Binding-site contacts:
Ligand atom O1 contacts residue MG1 of chain 1.EA at 3.3 Å.
Ligand atom O2 contacts residue ASP394 of chain 1.D at 2.7 Å (salt-bridge).
Ligand atom C3 contacts residue ILE395 of chain 1.D at 3.6 Å (hydrophobic).
Ligand atom O2A contacts residue ARG377 of chain 1.D at 2.9 Å (salt-bridge).
Ligand atom C2 contacts residue ASP394 of chain 1.D at 3.3 Å.
Ligand atom O3P contacts residue THR398 of chain 1.D at 3.1 Å (h-bond).
Ligand atom PB contacts residue MG1 of chain 1.EA at 3.6 Å.
Ligand atom O2A contacts residue TYR364 of chain 1.D at 2.9 Å (h-bond).
Ligand atom O2P contacts residue TYR364 of chain 1.D at 3.5 Å.
Ligand atom PA contacts residue TYR364 of chain 1.D at 3.6 Å.
Ligand atom O3P contacts residue THR397 of chain 1.D at 2.9 Å (h-bond).
Ligand atom C5 contacts residue ILE395 of chain 1.D at 3.3 Å (hydrophobic).
Ligand atom C3 contacts residue ASP393 of chain 1.D at 3.2 Å.
Ligand atom O1A contacts residue TYR364 of chain 1.D at 3.2 Å (h-bond).
Ligand atom O3B contacts residue TYR289 of chain 1.D at 2.4 Å (h-bond).
Ligand atom O3P contacts residue GLY399 of chain 1.D at 3.0 Å (h-bond).
Ligand atom C2 contacts residue ILE395 of chain 1.D at 3.6 Å (hydrophobic).
Ligand atom O3 contacts residue ARG377 of chain 1.D at 3.5 Å (salt-bridge).
Ligand atom O3 contacts residue ASP393 of chain 1.D at 2.9 Å (salt-bridge).
Ligand atom O5 contacts residue ARG372 of chain 1.D at 3.5 Å (salt-bridge).
Ligand atom O3A contacts residue MG1 of chain 1.EA at 3.2 Å.
Ligand atom O3P contacts residue ILE396 of chain 1.D at 3.7 Å.
Ligand atom O1A contacts residue SER363 of chain 1.D at 3.1 Å (h-bond).
Ligand atom O2B contacts residue SER363 of chain 1.D at 3.2 Å (h-bond).
Ligand atom O3B contacts residue LYS288 of chain 1.D at 3.5 Å (salt-bridge).
Ligand atom P contacts residue THR398 of chain 1.D at 3.6 Å.
Ligand atom O2 contacts residue MG1 of chain 1.EA at 2.6 Å.
Ligand atom O2A contacts residue VAL362 of chain 1.D at 3.3 Å (h-bond).
Ligand atom O2 contacts residue LYS288 of chain 1.D at 3.5 Å (salt-bridge).
Ligand atom O2A contacts residue SER363 of chain 1.D at 3.4 Å.
Ligand atom PB contacts residue TYR289 of chain 1.D at 3.6 Å.
Ligand atom O1 contacts residue ARG377 of chain 1.D at 3.7 Å.
Ligand atom O1P contacts residue THR398 of chain 1.D at 2.6 Å (h-bond).
Ligand atom O1A contacts residue ALA365 of chain 1.D at 3.4 Å (h-bond).
Ligand atom O2P contacts residue THR401 of chain 1.D at 2.5 Å (h-bond).
Ligand atom O3B contacts residue MG1 of chain 1.EA at 2.7 Å.
Ligand atom O2P contacts residue THR400 of chain 1.D at 3.7 Å.
Ligand atom C4 contacts residue ARG377 of chain 1.D at 3.7 Å.
Ligand atom O3 contacts residue MG1 of chain 1.EA at 3.6 Å.
Ligand atom O1P contacts residue ARG372 of chain 1.D at 3.0 Å (salt-bridge).

Sequence of chain 1.D:
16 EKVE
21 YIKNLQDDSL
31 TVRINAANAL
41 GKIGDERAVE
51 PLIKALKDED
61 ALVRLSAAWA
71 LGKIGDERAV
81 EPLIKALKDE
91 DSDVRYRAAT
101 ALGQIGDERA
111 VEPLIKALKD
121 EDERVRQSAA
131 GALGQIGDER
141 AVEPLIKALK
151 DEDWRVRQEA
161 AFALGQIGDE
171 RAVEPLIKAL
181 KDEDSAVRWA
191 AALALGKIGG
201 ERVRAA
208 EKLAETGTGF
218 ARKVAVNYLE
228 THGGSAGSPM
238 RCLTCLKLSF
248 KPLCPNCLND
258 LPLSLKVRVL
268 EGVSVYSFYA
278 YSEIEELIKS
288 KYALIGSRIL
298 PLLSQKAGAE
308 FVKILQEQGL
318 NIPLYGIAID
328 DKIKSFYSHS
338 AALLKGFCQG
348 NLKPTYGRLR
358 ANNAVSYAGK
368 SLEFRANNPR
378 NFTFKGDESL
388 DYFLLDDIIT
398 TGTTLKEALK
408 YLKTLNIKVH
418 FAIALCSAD

The small molecule below binds the protein below.
Small molecule (SMILES): O=P(O)(O)OC[C@H]1O[C@H](O[P](=O)(O)OP(=O)(O)O)[C@H](O)[C@@H]1O